Binding-site contacts:
Ligand atom C3 contacts residue ASN1095 of chain 1.B at 3.8 Å.
Ligand atom C2 contacts residue HIS1098 of chain 1.B at 4.4 Å.
Ligand atom C5 contacts residue ASN1095 of chain 1.B at 3.7 Å.
Ligand atom C7 contacts residue HIS1098 of chain 1.B at 4.4 Å.
Ligand atom C4 contacts residue HIS1098 of chain 1.B at 4.0 Å.
Ligand atom C2 contacts residue ASN1095 of chain 1.B at 2.4 Å.
Ligand atom O6 contacts residue PHE1100 of chain 1.B at 4.1 Å.
Ligand atom O7 contacts residue ASN1095 of chain 1.B at 3.3 Å (h-bond).
Ligand atom C7 contacts residue ASN1095 of chain 1.B at 3.3 Å.
Ligand atom C2 contacts residue THR1097 of chain 1.B at 3.8 Å.
Ligand atom C8 contacts residue HIS1098 of chain 1.B at 3.7 Å.
Ligand atom C8 contacts residue ASN1095 of chain 1.B at 3.7 Å.
Ligand atom N2 contacts residue THR1097 of chain 1.B at 3.4 Å (h-bond).
Ligand atom O6 contacts residue HIS1098 of chain 1.B at 4.4 Å.
Ligand atom C5 contacts residue PHE1100 of chain 1.B at 4.2 Å (hydrophobic).
Ligand atom C6 contacts residue PHE1100 of chain 1.B at 3.6 Å (hydrophobic).
Ligand atom C1 contacts residue HIS1098 of chain 1.B at 3.9 Å.
Ligand atom N2 contacts residue ASN1095 of chain 1.B at 2.9 Å (h-bond).
Ligand atom O4 contacts residue HIS1098 of chain 1.B at 3.8 Å.
Ligand atom C4 contacts residue ASN1095 of chain 1.B at 4.2 Å.
Ligand atom C3 contacts residue HIS1098 of chain 1.B at 3.9 Å.
Ligand atom O5 contacts residue ASN1095 of chain 1.B at 2.4 Å (h-bond).
Ligand atom C6 contacts residue HIS1098 of chain 1.B at 4.4 Å.
Ligand atom C5 contacts residue HIS1098 of chain 1.B at 3.4 Å.
Ligand atom O5 contacts residue PHE1100 of chain 1.B at 3.9 Å.
Ligand atom C3 contacts residue THR1097 of chain 1.B at 3.8 Å.
Ligand atom C7 contacts residue THR1097 of chain 1.B at 4.4 Å.
Ligand atom O5 contacts residue HIS1098 of chain 1.B at 4.0 Å.
Ligand atom C1 contacts residue ASN1095 of chain 1.B at 1.4 Å.
Ligand atom C1 contacts residue THR1097 of chain 1.B at 3.7 Å.

The small molecule below binds the protein below.
Small molecule (SMILES): CC(=O)N[C@H]1[C@H](O[C@H]2[C@H](O)[C@@H](NC(C)=O)CO[C@@H]2CO)O[C@H](CO)[C@@H](O)[C@@H]1O

Sequence of chain 1.B:
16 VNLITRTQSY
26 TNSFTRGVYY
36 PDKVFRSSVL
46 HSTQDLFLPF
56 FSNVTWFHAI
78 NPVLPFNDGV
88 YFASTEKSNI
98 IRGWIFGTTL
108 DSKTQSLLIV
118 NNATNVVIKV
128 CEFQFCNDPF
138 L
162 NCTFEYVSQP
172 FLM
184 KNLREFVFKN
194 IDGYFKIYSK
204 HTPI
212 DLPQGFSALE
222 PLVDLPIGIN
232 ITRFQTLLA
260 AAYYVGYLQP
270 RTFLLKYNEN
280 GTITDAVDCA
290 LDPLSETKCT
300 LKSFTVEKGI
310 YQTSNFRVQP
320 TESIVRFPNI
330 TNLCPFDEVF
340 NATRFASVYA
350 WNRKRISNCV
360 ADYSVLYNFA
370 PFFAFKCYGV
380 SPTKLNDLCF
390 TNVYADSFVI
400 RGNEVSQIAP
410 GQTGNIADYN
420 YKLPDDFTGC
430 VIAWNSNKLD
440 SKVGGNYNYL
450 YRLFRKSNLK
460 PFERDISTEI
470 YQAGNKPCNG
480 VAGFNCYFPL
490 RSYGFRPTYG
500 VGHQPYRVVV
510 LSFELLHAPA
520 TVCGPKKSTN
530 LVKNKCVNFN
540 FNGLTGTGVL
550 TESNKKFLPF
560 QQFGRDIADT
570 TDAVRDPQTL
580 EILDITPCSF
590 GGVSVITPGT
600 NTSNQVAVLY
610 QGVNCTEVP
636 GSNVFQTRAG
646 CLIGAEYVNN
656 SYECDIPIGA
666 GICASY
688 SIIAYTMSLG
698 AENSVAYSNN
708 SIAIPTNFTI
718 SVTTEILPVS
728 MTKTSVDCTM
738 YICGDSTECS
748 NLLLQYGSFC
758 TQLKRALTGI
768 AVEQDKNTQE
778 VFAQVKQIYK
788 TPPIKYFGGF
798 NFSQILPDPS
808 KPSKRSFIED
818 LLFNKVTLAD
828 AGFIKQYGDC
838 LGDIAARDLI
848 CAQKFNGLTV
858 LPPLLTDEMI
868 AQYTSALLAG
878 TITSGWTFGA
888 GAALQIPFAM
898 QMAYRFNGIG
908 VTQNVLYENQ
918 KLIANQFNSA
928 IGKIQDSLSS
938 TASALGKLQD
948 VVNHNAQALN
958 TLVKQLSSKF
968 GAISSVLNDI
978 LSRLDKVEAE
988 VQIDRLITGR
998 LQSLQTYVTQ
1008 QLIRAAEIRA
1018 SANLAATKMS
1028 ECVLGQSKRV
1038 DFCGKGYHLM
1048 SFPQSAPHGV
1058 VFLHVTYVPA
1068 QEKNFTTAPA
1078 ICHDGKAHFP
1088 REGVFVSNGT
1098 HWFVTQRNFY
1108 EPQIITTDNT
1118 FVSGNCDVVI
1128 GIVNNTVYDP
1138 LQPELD